Sequence of chain 1.B:
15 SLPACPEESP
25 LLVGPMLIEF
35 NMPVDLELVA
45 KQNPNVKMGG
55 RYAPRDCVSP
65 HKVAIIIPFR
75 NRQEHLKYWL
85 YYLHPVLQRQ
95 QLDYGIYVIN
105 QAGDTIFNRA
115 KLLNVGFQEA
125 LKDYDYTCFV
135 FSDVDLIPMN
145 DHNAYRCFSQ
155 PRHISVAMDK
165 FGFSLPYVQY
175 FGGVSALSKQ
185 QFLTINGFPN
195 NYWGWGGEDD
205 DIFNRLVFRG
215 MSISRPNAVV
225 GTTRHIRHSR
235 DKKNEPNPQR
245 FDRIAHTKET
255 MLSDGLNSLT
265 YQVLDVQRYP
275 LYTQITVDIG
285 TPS

Binding-site contacts:
Ligand atom O4 contacts residue TYR174 of chain 1.B at 3.5 Å.
Ligand atom O6 contacts residue PHE165 of chain 1.B at 3.6 Å.
Ligand atom O6 contacts residue TRP199 of chain 1.B at 3.8 Å.
Ligand atom C8 contacts residue PHE245 of chain 1.B at 3.9 Å (hydrophobic).
Ligand atom C7 contacts residue ASP204 of chain 1.B at 3.7 Å.
Ligand atom O4 contacts residue ASP203 of chain 1.B at 2.7 Å (salt-bridge).
Ligand atom C7 contacts residue GLY201 of chain 1.B at 3.5 Å.
Ligand atom C6 contacts residue TYR174 of chain 1.B at 3.9 Å (hydrophobic).
Ligand atom O3 contacts residue ASP204 of chain 1.B at 4.0 Å.
Ligand atom O3 contacts residue GLY201 of chain 1.B at 2.8 Å (h-bond).
Ligand atom C3 contacts residue ASP203 of chain 1.B at 3.4 Å.
Ligand atom O3 contacts residue ASP203 of chain 1.B at 2.6 Å (salt-bridge).
Ligand atom O4 contacts residue GOL1 of chain 1.X at 3.8 Å.
Ligand atom C8 contacts residue ILE248 of chain 1.B at 3.9 Å (hydrophobic).
Ligand atom N2 contacts residue GLY201 of chain 1.B at 3.5 Å (h-bond).
Ligand atom C3 contacts residue GLY201 of chain 1.B at 3.9 Å.
Ligand atom C2 contacts residue ASP204 of chain 1.B at 3.7 Å.
Ligand atom C8 contacts residue GLY201 of chain 1.B at 3.7 Å.
Ligand atom C3 contacts residue TYR171 of chain 1.B at 3.8 Å (hydrophobic).
Ligand atom C8 contacts residue ASP204 of chain 1.B at 3.5 Å.
Ligand atom C2 contacts residue TYR171 of chain 1.B at 4.0 Å (hydrophobic).
Ligand atom O5 contacts residue TYR171 of chain 1.B at 3.4 Å.
Ligand atom O2 contacts residue TYR171 of chain 1.B at 3.7 Å.
Ligand atom C4 contacts residue TRP199 of chain 1.B at 4.0 Å (hydrophobic).
Ligand atom O3 contacts residue GLY200 of chain 1.B at 3.5 Å.
Ligand atom C2 contacts residue TRP199 of chain 1.B at 4.0 Å (hydrophobic).
Ligand atom C5 contacts residue TYR171 of chain 1.B at 3.7 Å (hydrophobic).
Ligand atom C1 contacts residue TYR171 of chain 1.B at 3.6 Å (hydrophobic).
Ligand atom C6 contacts residue PHE165 of chain 1.B at 3.6 Å (hydrophobic).
Ligand atom N2 contacts residue ASP204 of chain 1.B at 2.7 Å (salt-bridge).
Ligand atom O7 contacts residue TRP199 of chain 1.B at 3.8 Å.
Ligand atom C3 contacts residue ASP204 of chain 1.B at 3.8 Å.
Ligand atom C7 contacts residue ARG244 of chain 1.B at 3.7 Å.
Ligand atom O7 contacts residue GLY201 of chain 1.B at 4.0 Å.
Ligand atom C1 contacts residue TYR171 of chain 1.B at 3.7 Å (hydrophobic).
Ligand atom C7 contacts residue ASP204 of chain 1.B at 3.5 Å.
Ligand atom C4 contacts residue ASP203 of chain 1.B at 3.7 Å.
Ligand atom C8 contacts residue ARG244 of chain 1.B at 3.9 Å.
Ligand atom O7 contacts residue ARG244 of chain 1.B at 2.8 Å (salt-bridge).
Ligand atom O5 contacts residue TYR171 of chain 1.B at 4.0 Å.

This protein binds this small molecule.
Small molecule (SMILES): CO[C@H]1O[C@H](CO[C@@H]2O[C@H](CO)[C@@H](O)[C@H](O)[C@H]2NC(C)=O)[C@@H](O)[C@H](O)[C@@H]1O